Sequence of chain 1.C:
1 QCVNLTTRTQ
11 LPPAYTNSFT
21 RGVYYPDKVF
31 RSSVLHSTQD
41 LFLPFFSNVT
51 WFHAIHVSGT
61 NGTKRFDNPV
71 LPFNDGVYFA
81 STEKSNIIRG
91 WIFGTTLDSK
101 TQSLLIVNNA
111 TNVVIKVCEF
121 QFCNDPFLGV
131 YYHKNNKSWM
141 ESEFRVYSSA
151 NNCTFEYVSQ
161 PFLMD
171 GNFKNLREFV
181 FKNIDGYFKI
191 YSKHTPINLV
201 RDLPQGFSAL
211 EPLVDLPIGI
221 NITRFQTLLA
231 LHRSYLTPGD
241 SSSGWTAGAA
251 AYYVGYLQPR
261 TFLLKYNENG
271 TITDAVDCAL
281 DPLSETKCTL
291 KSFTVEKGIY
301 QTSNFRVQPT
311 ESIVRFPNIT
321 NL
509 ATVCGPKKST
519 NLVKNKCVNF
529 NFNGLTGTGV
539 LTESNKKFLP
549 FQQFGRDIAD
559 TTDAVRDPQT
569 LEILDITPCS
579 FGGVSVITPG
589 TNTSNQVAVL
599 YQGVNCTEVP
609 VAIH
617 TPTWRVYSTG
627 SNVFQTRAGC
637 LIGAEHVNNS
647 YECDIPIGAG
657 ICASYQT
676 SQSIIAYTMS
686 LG

The protein below binds the small molecule below.
Small molecule (SMILES): CC(=O)N[C@@H]1[C@@H](O)[C@H](O)[C@@H](CO)O[C@H]1O

Binding-site contacts:
Ligand atom C8 contacts residue VAL643 of chain 1.C at 3.8 Å (hydrophobic).
Ligand atom C1 contacts residue ASN644 of chain 1.C at 1.4 Å.
Ligand atom C5 contacts residue ASN644 of chain 1.C at 3.6 Å.
Ligand atom N2 contacts residue ASN644 of chain 1.C at 2.9 Å (h-bond).
Ligand atom C2 contacts residue ASN644 of chain 1.C at 2.5 Å.
Ligand atom C8 contacts residue HIS642 of chain 1.C at 3.2 Å.
Ligand atom C3 contacts residue ASN644 of chain 1.C at 3.8 Å.
Ligand atom C8 contacts residue ASN644 of chain 1.C at 4.1 Å.
Ligand atom C7 contacts residue HIS642 of chain 1.C at 4.4 Å.
Ligand atom O5 contacts residue ASN644 of chain 1.C at 2.3 Å (h-bond).
Ligand atom C7 contacts residue ASN644 of chain 1.C at 3.7 Å.
Ligand atom C4 contacts residue ASN644 of chain 1.C at 4.2 Å.
Ligand atom O7 contacts residue ASN644 of chain 1.C at 4.0 Å.
Ligand atom O6 contacts residue ASN644 of chain 1.C at 4.5 Å.